The protein below binds the small molecule below.
Small molecule (SMILES): O=C(NCC1CCN(c2ncccn2)CC1)N1CCCC1

Binding-site contacts:
Ligand atom C9 contacts residue TRP211 of chain 1.A at 3.7 Å (hydrophobic).
Ligand atom C1 contacts residue LEU91 of chain 1.A at 3.6 Å (hydrophobic).
Ligand atom C1 contacts residue LEU94 of chain 1.A at 3.9 Å (hydrophobic).
Ligand atom C13 contacts residue TRP142 of chain 1.A at 3.8 Å (hydrophobic).
Ligand atom C5 contacts residue TRP211 of chain 1.A at 3.7 Å (hydrophobic).
Ligand atom C10 contacts residue ASN180 of chain 1.A at 3.9 Å.
Ligand atom C12 contacts residue TRP142 of chain 1.A at 3.8 Å (hydrophobic).
Ligand atom C11 contacts residue PHE114 of chain 1.A at 3.8 Å (hydrophobic).
Ligand atom C10 contacts residue ASN183 of chain 1.A at 3.5 Å.
Ligand atom C contacts residue LEU91 of chain 1.A at 3.3 Å (hydrophobic).
Ligand atom C3 contacts residue TYR152 of chain 1.A at 3.4 Å (hydrophobic).
Ligand atom N3 contacts residue ASN180 of chain 1.A at 3.0 Å (h-bond).
Ligand atom C14 contacts residue ASN183 of chain 1.A at 3.7 Å.
Ligand atom N4 contacts residue ASN183 of chain 1.A at 3.8 Å.
Ligand atom N contacts residue TYR152 of chain 1.A at 3.6 Å.
Ligand atom N4 contacts residue PHE114 of chain 1.A at 3.6 Å.
Ligand atom C11 contacts residue ASN180 of chain 1.A at 3.4 Å.
Ligand atom C6 contacts residue ASN180 of chain 1.A at 3.7 Å.
Ligand atom N1 contacts residue LEU91 of chain 1.A at 3.6 Å.
Ligand atom C8 contacts residue THR153 of chain 1.A at 3.8 Å.
Ligand atom C9 contacts residue ILE111 of chain 1.A at 3.9 Å (hydrophobic).
Ligand atom C13 contacts residue 5T41 of chain 1.C at 3.8 Å.
Ligand atom N1 contacts residue TYR152 of chain 1.A at 3.3 Å.
Ligand atom C14 contacts residue GLU184 of chain 1.A at 3.9 Å.
Ligand atom C9 contacts residue ASN180 of chain 1.A at 3.7 Å.
Ligand atom O contacts residue PHE114 of chain 1.A at 3.4 Å.
Ligand atom C14 contacts residue PHE114 of chain 1.A at 3.6 Å (hydrophobic).
Ligand atom C12 contacts residue MET146 of chain 1.A at 3.4 Å (hydrophobic).
Ligand atom C2 contacts residue TYR152 of chain 1.A at 3.8 Å (hydrophobic).
Ligand atom C13 contacts residue PHE114 of chain 1.A at 3.8 Å (hydrophobic).
Ligand atom C contacts residue TYR152 of chain 1.A at 3.5 Å (hydrophobic).
Ligand atom C4 contacts residue THR153 of chain 1.A at 3.8 Å.
Ligand atom N2 contacts residue TYR152 of chain 1.A at 3.8 Å.
Ligand atom O contacts residue ASN183 of chain 1.A at 2.8 Å (h-bond).
Ligand atom C6 contacts residue TRP211 of chain 1.A at 3.7 Å (hydrophobic).
Ligand atom O contacts residue ILE111 of chain 1.A at 3.9 Å.
Ligand atom C10 contacts residue PHE114 of chain 1.A at 3.4 Å (hydrophobic).
Ligand atom C1 contacts residue TYR152 of chain 1.A at 3.7 Å (hydrophobic).
Ligand atom C4 contacts residue TRP107 of chain 1.A at 3.7 Å (hydrophobic).
Ligand atom N3 contacts residue PHE114 of chain 1.A at 3.6 Å.

Sequence of chain 1.A:
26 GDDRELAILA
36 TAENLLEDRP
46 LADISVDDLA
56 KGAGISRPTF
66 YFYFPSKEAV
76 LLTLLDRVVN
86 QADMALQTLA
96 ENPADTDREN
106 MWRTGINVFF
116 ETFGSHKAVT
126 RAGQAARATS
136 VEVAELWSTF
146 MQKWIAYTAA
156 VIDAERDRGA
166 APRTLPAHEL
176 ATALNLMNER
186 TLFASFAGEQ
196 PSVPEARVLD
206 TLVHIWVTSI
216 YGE